Sequence of chain 7.A:
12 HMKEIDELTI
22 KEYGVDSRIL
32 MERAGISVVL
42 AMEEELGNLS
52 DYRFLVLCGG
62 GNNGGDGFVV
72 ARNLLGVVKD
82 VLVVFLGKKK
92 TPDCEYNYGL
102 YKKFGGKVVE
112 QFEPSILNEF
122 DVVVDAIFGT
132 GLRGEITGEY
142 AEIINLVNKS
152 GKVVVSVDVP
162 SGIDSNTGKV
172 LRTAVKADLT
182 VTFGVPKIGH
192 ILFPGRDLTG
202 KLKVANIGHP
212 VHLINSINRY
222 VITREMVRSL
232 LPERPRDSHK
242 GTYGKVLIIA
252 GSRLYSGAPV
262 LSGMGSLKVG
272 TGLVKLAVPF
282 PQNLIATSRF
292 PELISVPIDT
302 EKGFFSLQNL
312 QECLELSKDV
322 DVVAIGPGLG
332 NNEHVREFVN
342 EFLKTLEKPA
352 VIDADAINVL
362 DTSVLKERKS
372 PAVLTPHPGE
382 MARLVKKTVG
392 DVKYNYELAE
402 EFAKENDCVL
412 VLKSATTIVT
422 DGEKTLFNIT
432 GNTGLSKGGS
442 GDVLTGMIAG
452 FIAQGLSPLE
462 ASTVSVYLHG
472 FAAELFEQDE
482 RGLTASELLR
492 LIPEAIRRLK

Binding-site contacts:
Ligand atom CD1 contacts residue ASN74 of chain 4.A at 3.8 Å.
Ligand atom O contacts residue VAL205 of chain 7.A at 3.5 Å (h-bond).
Ligand atom CG contacts residue VAL40 of chain 4.A at 3.6 Å (hydrophobic).
Ligand atom O contacts residue LYS204 of chain 7.A at 3.7 Å.
Ligand atom C contacts residue VAL205 of chain 7.A at 3.5 Å (hydrophobic).
Ligand atom NE1 contacts residue VAL40 of chain 4.A at 3.7 Å.
Ligand atom CA contacts residue VAL205 of chain 7.A at 3.2 Å (hydrophobic).
Ligand atom O contacts residue VAL205 of chain 7.A at 2.9 Å (h-bond).
Ligand atom CD1 contacts residue ASN207 of chain 7.A at 3.5 Å.
Ligand atom CZ2 contacts residue ASN207 of chain 7.A at 3.6 Å.
Ligand atom CD2 contacts residue LEU41 of chain 7.A at 3.6 Å (hydrophobic).
Ligand atom CA contacts residue GLU44 of chain 4.A at 3.6 Å.
Ligand atom CZ2 contacts residue ASN74 of chain 4.A at 3.6 Å.
Ligand atom CD1 contacts residue VAL40 of chain 4.A at 3.7 Å (hydrophobic).
Ligand atom N contacts residue GLU44 of chain 4.A at 3.3 Å (salt-bridge).
Ligand atom NE1 contacts residue ASN207 of chain 7.A at 3.6 Å.
Ligand atom CD2 contacts residue GLU45 of chain 7.A at 3.8 Å.
Ligand atom CH2 contacts residue ARG34 of chain 7.A at 3.5 Å.
Ligand atom CZ contacts residue SER38 of chain 7.A at 3.3 Å.
Ligand atom C contacts residue GLU44 of chain 4.A at 3.7 Å.
Ligand atom N contacts residue VAL205 of chain 7.A at 2.8 Å (h-bond).
Ligand atom CZ2 contacts residue ARG34 of chain 7.A at 3.6 Å.
Ligand atom NE1 contacts residue ASN74 of chain 4.A at 2.9 Å (h-bond).
Ligand atom CH2 contacts residue ILE37 of chain 4.A at 3.8 Å (hydrophobic).
Ligand atom CD2 contacts residue VAL40 of chain 4.A at 3.5 Å (hydrophobic).
Ligand atom CE1 contacts residue ALA206 of chain 7.A at 3.9 Å (hydrophobic).
Ligand atom CE2 contacts residue ASN207 of chain 7.A at 3.5 Å.
Ligand atom CE2 contacts residue GLU45 of chain 7.A at 3.9 Å.
Ligand atom CB contacts residue GLU44 of chain 4.A at 3.4 Å.
Ligand atom CZ contacts residue ALA42 of chain 7.A at 3.5 Å (hydrophobic).
Ligand atom O contacts residue ALA206 of chain 7.A at 3.1 Å.
Ligand atom N contacts residue GLU44 of chain 4.A at 2.8 Å (salt-bridge).
Ligand atom CA contacts residue VAL205 of chain 7.A at 3.9 Å (hydrophobic).
Ligand atom CE1 contacts residue ALA42 of chain 7.A at 3.8 Å (hydrophobic).
Ligand atom CE2 contacts residue VAL40 of chain 4.A at 3.6 Å (hydrophobic).
Ligand atom CE1 contacts residue SER38 of chain 7.A at 3.8 Å.
Ligand atom C contacts residue LEU203 of chain 7.A at 3.5 Å (hydrophobic).
Ligand atom O contacts residue ASN207 of chain 7.A at 3.2 Å (h-bond).
Ligand atom O contacts residue ASN207 of chain 7.A at 2.8 Å (h-bond).
Ligand atom CD1 contacts residue SER38 of chain 7.A at 3.6 Å.

A protein and the small-molecule ligand that binds it are described below.
Small molecule (SMILES): CC(C)C[C@H](NC(=O)[C@H](CC1=CN=C2C=CC=CC12)NC(=O)[C@H](C)N)C(=O)N[C@@H](Cc1ccccc1)C(=O)N[C@@H](CCC(=O)O)C(=O)N[C@@H](C)C=O

Sequence of chain 4.A:
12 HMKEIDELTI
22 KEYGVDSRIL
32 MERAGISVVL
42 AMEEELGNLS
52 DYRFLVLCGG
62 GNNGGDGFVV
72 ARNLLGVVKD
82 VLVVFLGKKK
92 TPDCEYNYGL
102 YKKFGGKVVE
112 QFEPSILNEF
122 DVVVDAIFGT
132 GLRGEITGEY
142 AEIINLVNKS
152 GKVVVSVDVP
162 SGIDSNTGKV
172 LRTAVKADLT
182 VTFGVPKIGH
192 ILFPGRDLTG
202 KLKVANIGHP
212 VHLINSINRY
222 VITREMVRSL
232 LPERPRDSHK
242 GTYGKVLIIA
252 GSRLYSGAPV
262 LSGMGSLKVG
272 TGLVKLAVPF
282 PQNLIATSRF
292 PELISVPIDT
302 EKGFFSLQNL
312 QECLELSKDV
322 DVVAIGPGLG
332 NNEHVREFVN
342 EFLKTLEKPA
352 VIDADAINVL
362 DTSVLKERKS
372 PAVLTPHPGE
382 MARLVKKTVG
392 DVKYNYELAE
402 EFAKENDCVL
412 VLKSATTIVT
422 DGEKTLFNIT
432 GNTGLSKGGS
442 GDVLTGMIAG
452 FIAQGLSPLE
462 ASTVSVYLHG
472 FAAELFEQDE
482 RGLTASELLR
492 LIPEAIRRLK